The small molecule below binds the protein below.
Small molecule (SMILES): CC(=O)N[C@H]1[C@H](O[C@H]2[C@H](O)[C@@H](NC(C)=O)CO[C@@H]2CO)O[C@H](CO)[C@@H](O)[C@@H]1O

Sequence of chain 1.A:
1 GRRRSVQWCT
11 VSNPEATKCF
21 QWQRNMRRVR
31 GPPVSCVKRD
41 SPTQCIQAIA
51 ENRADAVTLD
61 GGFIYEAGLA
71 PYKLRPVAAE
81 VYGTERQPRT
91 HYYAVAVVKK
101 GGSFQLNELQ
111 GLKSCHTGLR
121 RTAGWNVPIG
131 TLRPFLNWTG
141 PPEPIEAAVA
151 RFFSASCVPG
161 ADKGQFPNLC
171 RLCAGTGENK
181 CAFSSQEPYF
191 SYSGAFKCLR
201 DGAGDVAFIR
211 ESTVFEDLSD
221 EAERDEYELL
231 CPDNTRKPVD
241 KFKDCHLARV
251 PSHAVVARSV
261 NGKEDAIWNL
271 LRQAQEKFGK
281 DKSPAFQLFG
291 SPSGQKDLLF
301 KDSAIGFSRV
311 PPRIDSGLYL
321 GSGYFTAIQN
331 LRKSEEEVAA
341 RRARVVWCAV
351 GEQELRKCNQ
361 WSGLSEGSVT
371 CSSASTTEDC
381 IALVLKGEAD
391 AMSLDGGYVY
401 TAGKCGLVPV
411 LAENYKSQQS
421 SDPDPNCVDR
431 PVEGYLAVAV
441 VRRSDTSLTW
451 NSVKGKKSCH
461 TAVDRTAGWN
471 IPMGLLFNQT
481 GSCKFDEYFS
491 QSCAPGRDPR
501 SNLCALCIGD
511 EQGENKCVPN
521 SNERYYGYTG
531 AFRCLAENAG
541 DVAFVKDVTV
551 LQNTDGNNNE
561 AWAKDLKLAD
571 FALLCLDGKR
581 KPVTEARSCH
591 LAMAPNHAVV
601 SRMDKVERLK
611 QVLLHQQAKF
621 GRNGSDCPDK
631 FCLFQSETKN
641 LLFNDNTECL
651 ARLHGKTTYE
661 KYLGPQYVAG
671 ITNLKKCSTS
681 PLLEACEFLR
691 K

Binding-site contacts:
Ligand atom C4 contacts residue ASN478 of chain 1.A at 4.3 Å.
Ligand atom C7 contacts residue ASN478 of chain 1.A at 3.1 Å.
Ligand atom C2 contacts residue ASN478 of chain 1.A at 2.8 Å.
Ligand atom C8 contacts residue ASN478 of chain 1.A at 3.0 Å.
Ligand atom C3 contacts residue ASN478 of chain 1.A at 4.0 Å.
Ligand atom O7 contacts residue ASN478 of chain 1.A at 3.9 Å.
Ligand atom N2 contacts residue ASN478 of chain 1.A at 2.6 Å (h-bond).
Ligand atom C5 contacts residue ASN478 of chain 1.A at 3.6 Å.
Ligand atom O5 contacts residue ASN478 of chain 1.A at 2.4 Å (h-bond).
Ligand atom C1 contacts residue ASN478 of chain 1.A at 1.5 Å.